Binding-site contacts:
Ligand atom C1 contacts residue PHE3 of chain 4.A at 3.8 Å (hydrophobic).
Ligand atom N2 contacts residue PHE3 of chain 4.A at 2.8 Å (h-bond).
Ligand atom C6 contacts residue ASP2 of chain 4.A at 3.3 Å.
Ligand atom O7 contacts residue ASN5 of chain 4.A at 4.2 Å.
Ligand atom C7 contacts residue PHE3 of chain 4.A at 3.6 Å (hydrophobic).
Ligand atom C2 contacts residue PHE3 of chain 4.A at 3.8 Å (hydrophobic).
Ligand atom C5 contacts residue ASN154 of chain 4.A at 3.4 Å.
Ligand atom O5 contacts residue ASN154 of chain 4.A at 3.8 Å.
Ligand atom O5 contacts residue ASP2 of chain 4.A at 3.4 Å (salt-bridge).
Ligand atom C4 contacts residue ASN154 of chain 4.A at 4.4 Å.
Ligand atom N2 contacts residue ASP2 of chain 4.A at 3.7 Å.
Ligand atom O4 contacts residue ASN154 of chain 4.A at 4.5 Å.
Ligand atom O6 contacts residue ASP2 of chain 4.A at 2.7 Å (salt-bridge).
Ligand atom C7 contacts residue ASP2 of chain 4.A at 3.8 Å.
Ligand atom N2 contacts residue ASN5 of chain 4.A at 2.9 Å (h-bond).
Ligand atom C3 contacts residue ASN5 of chain 4.A at 3.8 Å.
Ligand atom C8 contacts residue ASP2 of chain 4.A at 3.7 Å.
Ligand atom C1 contacts residue ASN5 of chain 4.A at 1.4 Å.
Ligand atom C8 contacts residue PHE3 of chain 4.A at 3.4 Å (hydrophobic).
Ligand atom C7 contacts residue ASN5 of chain 4.A at 3.7 Å.
Ligand atom C1 contacts residue ASN154 of chain 4.A at 3.9 Å.
Ligand atom C3 contacts residue ASP2 of chain 4.A at 4.1 Å.
Ligand atom C4 contacts residue ASN5 of chain 4.A at 4.2 Å.
Ligand atom C2 contacts residue ASN5 of chain 4.A at 2.5 Å.
Ligand atom C5 contacts residue ASN5 of chain 4.A at 3.6 Å.
Ligand atom C5 contacts residue ASP2 of chain 4.A at 4.0 Å.
Ligand atom C3 contacts residue PHE3 of chain 4.A at 4.4 Å (hydrophobic).
Ligand atom O3 contacts residue ASP2 of chain 4.A at 3.2 Å.
Ligand atom O5 contacts residue ASN5 of chain 4.A at 2.4 Å (h-bond).
Ligand atom C6 contacts residue ASN154 of chain 4.A at 3.9 Å.

A small-molecule ligand and the protein it binds are described below.
Small molecule (SMILES): CC(=O)N[C@H]1[C@H](O[C@H]2[C@H](O)[C@@H](NC(C)=O)CO[C@@H]2CO)O[C@H](CO)[C@@H](O)[C@@H]1O

Sequence of chain 4.A:
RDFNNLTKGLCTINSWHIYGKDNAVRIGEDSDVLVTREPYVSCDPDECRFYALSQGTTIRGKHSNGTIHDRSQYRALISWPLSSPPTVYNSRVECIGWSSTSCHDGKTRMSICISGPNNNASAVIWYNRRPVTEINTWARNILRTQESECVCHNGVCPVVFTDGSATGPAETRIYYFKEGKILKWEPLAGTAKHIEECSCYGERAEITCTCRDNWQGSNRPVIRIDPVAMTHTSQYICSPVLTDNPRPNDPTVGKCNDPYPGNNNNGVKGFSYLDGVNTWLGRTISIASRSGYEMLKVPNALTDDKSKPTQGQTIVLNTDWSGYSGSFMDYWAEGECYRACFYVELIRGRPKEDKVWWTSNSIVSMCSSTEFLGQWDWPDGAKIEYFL